The small molecule below binds the protein below.
Small molecule (SMILES): CC(=O)N[C@H]1[C@H](O[C@H]2[C@H](O)[C@@H](NC(C)=O)CO[C@@H]2CO)O[C@H](CO)[C@@H](O)[C@@H]1O

Sequence of chain 1.B:
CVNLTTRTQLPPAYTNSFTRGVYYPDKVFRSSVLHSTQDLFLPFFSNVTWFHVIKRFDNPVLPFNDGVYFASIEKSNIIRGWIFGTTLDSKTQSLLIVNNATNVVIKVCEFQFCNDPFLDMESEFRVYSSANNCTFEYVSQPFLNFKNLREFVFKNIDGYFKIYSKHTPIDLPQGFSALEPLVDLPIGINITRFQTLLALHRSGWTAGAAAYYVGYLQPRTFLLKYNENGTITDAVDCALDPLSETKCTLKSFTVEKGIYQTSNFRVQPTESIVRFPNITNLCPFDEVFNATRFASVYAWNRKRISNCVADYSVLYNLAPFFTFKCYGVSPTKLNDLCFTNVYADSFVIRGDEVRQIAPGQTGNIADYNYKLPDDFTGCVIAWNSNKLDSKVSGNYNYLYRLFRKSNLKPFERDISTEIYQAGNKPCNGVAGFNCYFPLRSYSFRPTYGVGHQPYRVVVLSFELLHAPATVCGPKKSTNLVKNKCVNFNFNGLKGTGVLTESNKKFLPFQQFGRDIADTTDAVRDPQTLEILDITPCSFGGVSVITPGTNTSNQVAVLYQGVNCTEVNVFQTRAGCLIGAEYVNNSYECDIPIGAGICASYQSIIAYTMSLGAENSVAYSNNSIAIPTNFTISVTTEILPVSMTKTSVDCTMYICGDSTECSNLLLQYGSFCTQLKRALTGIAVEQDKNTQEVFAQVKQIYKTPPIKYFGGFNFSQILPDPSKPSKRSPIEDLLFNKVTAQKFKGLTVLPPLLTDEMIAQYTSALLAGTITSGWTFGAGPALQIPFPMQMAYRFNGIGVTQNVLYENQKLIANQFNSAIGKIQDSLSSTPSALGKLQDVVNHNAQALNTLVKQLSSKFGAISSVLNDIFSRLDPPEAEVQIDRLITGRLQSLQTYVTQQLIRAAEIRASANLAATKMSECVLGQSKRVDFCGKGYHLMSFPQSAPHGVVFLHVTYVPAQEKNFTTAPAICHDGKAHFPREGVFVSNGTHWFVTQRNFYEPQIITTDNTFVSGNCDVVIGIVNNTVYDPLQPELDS

Binding-site contacts:
Ligand atom C5 contacts residue SER800 of chain 1.B at 3.3 Å.
Ligand atom C2 contacts residue ASN798 of chain 1.B at 2.5 Å.
Ligand atom C6 contacts residue SER800 of chain 1.B at 3.6 Å.
Ligand atom C3 contacts residue ASN798 of chain 1.B at 3.8 Å.
Ligand atom O7 contacts residue ASN798 of chain 1.B at 3.8 Å.
Ligand atom O6 contacts residue SER800 of chain 1.B at 4.1 Å.
Ligand atom C5 contacts residue GLN801 of chain 1.B at 4.2 Å.
Ligand atom C6 contacts residue GLN801 of chain 1.B at 3.4 Å.
Ligand atom C5 contacts residue ASN798 of chain 1.B at 3.7 Å.
Ligand atom O6 contacts residue GLN801 of chain 1.B at 3.7 Å.
Ligand atom N2 contacts residue ASN798 of chain 1.B at 2.9 Å (h-bond).
Ligand atom C1 contacts residue SER800 of chain 1.B at 3.6 Å.
Ligand atom O5 contacts residue SER800 of chain 1.B at 3.2 Å (h-bond).
Ligand atom C7 contacts residue ASN798 of chain 1.B at 3.5 Å.
Ligand atom O5 contacts residue ASN798 of chain 1.B at 2.4 Å (h-bond).
Ligand atom C1 contacts residue ASN798 of chain 1.B at 1.4 Å.
Ligand atom C4 contacts residue ASN798 of chain 1.B at 4.2 Å.